Sequence of chain 1.C:
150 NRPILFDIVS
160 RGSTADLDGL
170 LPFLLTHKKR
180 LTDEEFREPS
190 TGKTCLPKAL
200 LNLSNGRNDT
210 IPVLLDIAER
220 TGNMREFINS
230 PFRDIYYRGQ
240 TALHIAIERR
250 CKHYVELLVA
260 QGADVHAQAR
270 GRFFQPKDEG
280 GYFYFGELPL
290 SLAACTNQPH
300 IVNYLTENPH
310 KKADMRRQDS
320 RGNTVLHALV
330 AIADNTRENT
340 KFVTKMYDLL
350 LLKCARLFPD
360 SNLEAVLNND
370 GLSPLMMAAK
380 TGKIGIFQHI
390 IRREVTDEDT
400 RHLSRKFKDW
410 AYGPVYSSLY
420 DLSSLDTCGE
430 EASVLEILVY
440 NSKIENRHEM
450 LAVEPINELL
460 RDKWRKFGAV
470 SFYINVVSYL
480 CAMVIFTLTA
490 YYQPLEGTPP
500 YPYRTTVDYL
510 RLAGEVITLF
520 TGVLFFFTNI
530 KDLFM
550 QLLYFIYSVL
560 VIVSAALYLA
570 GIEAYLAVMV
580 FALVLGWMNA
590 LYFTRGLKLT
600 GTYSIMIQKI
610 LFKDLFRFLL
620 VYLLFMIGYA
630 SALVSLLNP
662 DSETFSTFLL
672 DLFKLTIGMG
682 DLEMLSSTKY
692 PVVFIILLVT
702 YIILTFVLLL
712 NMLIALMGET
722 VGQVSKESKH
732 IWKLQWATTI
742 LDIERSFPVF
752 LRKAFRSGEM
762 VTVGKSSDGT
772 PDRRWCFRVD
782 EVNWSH

A protein and the small-molecule ligand that binds it are described below.
Small molecule (SMILES): CCCCCCCCCC(=O)O[C@@H]1[C@@H](C)[C@@]2(O)[C@@H](C=C(CO)C[C@@]3(O)C(=O)C(C)=C[C@@H]23)[C@@H]2C(C)(C)C12OC(=O)CCCCCCCCC

Binding-site contacts:
Ligand atom C17 contacts residue ASN474 of chain 1.C at 3.1 Å.
Ligand atom O29 contacts residue SER747 of chain 1.C at 4.0 Å.
Ligand atom C13 contacts residue LEU523 of chain 1.C at 3.8 Å (hydrophobic).
Ligand atom O35 contacts residue PHE524 of chain 1.C at 3.6 Å.
Ligand atom C14 contacts residue THR527 of chain 1.C at 4.1 Å.
Ligand atom O25 contacts residue ARG594 of chain 1.C at 3.7 Å.
Ligand atom C48 contacts residue SER747 of chain 1.C at 4.1 Å.
Ligand atom C33 contacts residue ASN474 of chain 1.C at 3.2 Å.
Ligand atom O25 contacts residue TYR553 of chain 1.C at 4.4 Å.
Ligand atom O47 contacts residue SER747 of chain 1.C at 4.0 Å.
Ligand atom O29 contacts residue ILE744 of chain 1.C at 4.5 Å.
Ligand atom O29 contacts residue ASN474 of chain 1.C at 3.1 Å (h-bond).
Ligand atom C32 contacts residue ASN474 of chain 1.C at 3.3 Å.
Ligand atom C19 contacts residue ARG594 of chain 1.C at 4.1 Å.
Ligand atom C26 contacts residue TYR553 of chain 1.C at 3.5 Å (hydrophobic).
Ligand atom C18 contacts residue ASN474 of chain 1.C at 3.5 Å.
Ligand atom C13 contacts residue THR527 of chain 1.C at 4.4 Å.
Ligand atom O35 contacts residue LEU523 of chain 1.C at 3.0 Å.
Ligand atom C16 contacts residue ASN474 of chain 1.C at 4.1 Å.
Ligand atom C48 contacts residue THR527 of chain 1.C at 4.0 Å.
Ligand atom C28 contacts residue ASN474 of chain 1.C at 3.1 Å.
Ligand atom C28 contacts residue ILE744 of chain 1.C at 4.2 Å (hydrophobic).
Ligand atom C22 contacts residue THR527 of chain 1.C at 4.3 Å.
Ligand atom C34 contacts residue ASN474 of chain 1.C at 3.1 Å.
Ligand atom O12 contacts residue THR527 of chain 1.C at 3.4 Å (h-bond).
Ligand atom C33 contacts residue PHE524 of chain 1.C at 4.1 Å (hydrophobic).
Ligand atom O12 contacts residue LEU523 of chain 1.C at 3.1 Å.
Ligand atom C26 contacts residue PHE524 of chain 1.C at 4.1 Å (hydrophobic).
Ligand atom C24 contacts residue ARG594 of chain 1.C at 4.5 Å.
Ligand atom O27 contacts residue ASP743 of chain 1.C at 4.0 Å.
Ligand atom C26 contacts residue GLN550 of chain 1.C at 4.4 Å.
Ligand atom C31 contacts residue LEU523 of chain 1.C at 3.6 Å (hydrophobic).
Ligand atom C30 contacts residue ASN474 of chain 1.C at 3.5 Å.